This protein binds this small molecule.
Small molecule (SMILES): CC1=Nc2nc(N[C@H](CC#N)c3cccc(Cl)c3)nn2C(=O)C1

Sequence of chain 3.A:
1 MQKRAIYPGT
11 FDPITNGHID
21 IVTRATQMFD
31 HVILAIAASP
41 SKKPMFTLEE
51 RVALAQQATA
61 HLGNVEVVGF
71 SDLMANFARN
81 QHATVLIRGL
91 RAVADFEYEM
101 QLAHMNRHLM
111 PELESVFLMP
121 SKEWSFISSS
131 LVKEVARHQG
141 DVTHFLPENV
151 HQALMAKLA

Binding-site contacts:
Ligand atom O11 contacts residue GLU134 of chain 7.A at 3.6 Å.
Ligand atom C8 contacts residue MET74 of chain 3.A at 3.8 Å (hydrophobic).
Ligand atom CL contacts residue MET74 of chain 3.A at 3.8 Å.
Ligand atom N23 contacts residue ALA38 of chain 3.A at 3.4 Å (h-bond).
Ligand atom C21 contacts residue ALA37 of chain 3.A at 3.7 Å (hydrophobic).
Ligand atom C15 contacts residue SER71 of chain 3.A at 3.8 Å.
Ligand atom C10 contacts residue VAL135 of chain 7.A at 3.7 Å (hydrophobic).
Ligand atom C19 contacts residue THR10 of chain 3.A at 3.7 Å.
Ligand atom C15 contacts residue ALA37 of chain 3.A at 3.8 Å (hydrophobic).
Ligand atom C20 contacts residue ALA37 of chain 3.A at 3.7 Å (hydrophobic).
Ligand atom C14 contacts residue PHE70 of chain 3.A at 3.8 Å (hydrophobic).
Ligand atom C5 contacts residue MET74 of chain 3.A at 3.5 Å (hydrophobic).
Ligand atom C1 contacts residue LEU102 of chain 3.A at 3.7 Å (hydrophobic).
Ligand atom C18 contacts residue ALA37 of chain 3.A at 3.5 Å (hydrophobic).
Ligand atom C15 contacts residue SER39 of chain 3.A at 3.8 Å.
Ligand atom N9 contacts residue LEU73 of chain 3.A at 3.6 Å.
Ligand atom C13 contacts residue HIS138 of chain 7.A at 3.6 Å.
Ligand atom C8 contacts residue HIS138 of chain 7.A at 3.9 Å.
Ligand atom N6 contacts residue LEU73 of chain 3.A at 3.7 Å.
Ligand atom C17 contacts residue PHE70 of chain 3.A at 3.7 Å (hydrophobic).
Ligand atom C10 contacts residue ASN106 of chain 3.A at 3.7 Å.
Ligand atom C10 contacts residue MET105 of chain 3.A at 3.5 Å (hydrophobic).
Ligand atom C13 contacts residue ASP72 of chain 3.A at 3.8 Å.
Ligand atom N9 contacts residue MET74 of chain 3.A at 2.9 Å (h-bond).
Ligand atom C20 contacts residue SER39 of chain 3.A at 3.9 Å.
Ligand atom C10 contacts residue LEU102 of chain 3.A at 3.7 Å (hydrophobic).
Ligand atom CL contacts residue GLY9 of chain 3.A at 3.5 Å.
Ligand atom C17 contacts residue ALA37 of chain 3.A at 3.6 Å (hydrophobic).
Ligand atom C15 contacts residue PHE70 of chain 3.A at 3.8 Å (hydrophobic).
Ligand atom N6 contacts residue MET74 of chain 3.A at 3.8 Å.
Ligand atom N12 contacts residue ASP72 of chain 3.A at 3.0 Å (salt-bridge).
Ligand atom N7 contacts residue HIS138 of chain 7.A at 3.8 Å.
Ligand atom C16 contacts residue ALA37 of chain 3.A at 3.7 Å (hydrophobic).
Ligand atom C14 contacts residue HIS138 of chain 7.A at 3.8 Å.
Ligand atom C14 contacts residue ASP72 of chain 3.A at 3.2 Å.
Ligand atom N23 contacts residue SER39 of chain 3.A at 2.8 Å (h-bond).
Ligand atom C19 contacts residue ALA37 of chain 3.A at 3.5 Å (hydrophobic).
Ligand atom N4 contacts residue MET74 of chain 3.A at 3.8 Å.
Ligand atom C14 contacts residue SER71 of chain 3.A at 3.5 Å.
Ligand atom C2 contacts residue LEU102 of chain 3.A at 3.7 Å (hydrophobic).

Sequence of chain 7.A:
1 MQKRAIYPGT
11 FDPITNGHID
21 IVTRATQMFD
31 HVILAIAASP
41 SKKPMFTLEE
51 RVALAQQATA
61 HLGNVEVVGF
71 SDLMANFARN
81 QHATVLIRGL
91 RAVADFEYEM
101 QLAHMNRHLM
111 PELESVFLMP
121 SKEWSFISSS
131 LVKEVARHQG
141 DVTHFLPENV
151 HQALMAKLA